The protein below binds the small molecule below.
Small molecule (SMILES): CC(=O)N[C@H]1[C@H](O[C@H]2[C@H](O)[C@@H](NC(C)=O)CO[C@@H]2CO)O[C@H](CO)[C@@H](O[C@@H]2O[C@H](CO)[C@@H](O)[C@H](O)[C@@H]2O)[C@@H]1O

Sequence of chain 36.E:
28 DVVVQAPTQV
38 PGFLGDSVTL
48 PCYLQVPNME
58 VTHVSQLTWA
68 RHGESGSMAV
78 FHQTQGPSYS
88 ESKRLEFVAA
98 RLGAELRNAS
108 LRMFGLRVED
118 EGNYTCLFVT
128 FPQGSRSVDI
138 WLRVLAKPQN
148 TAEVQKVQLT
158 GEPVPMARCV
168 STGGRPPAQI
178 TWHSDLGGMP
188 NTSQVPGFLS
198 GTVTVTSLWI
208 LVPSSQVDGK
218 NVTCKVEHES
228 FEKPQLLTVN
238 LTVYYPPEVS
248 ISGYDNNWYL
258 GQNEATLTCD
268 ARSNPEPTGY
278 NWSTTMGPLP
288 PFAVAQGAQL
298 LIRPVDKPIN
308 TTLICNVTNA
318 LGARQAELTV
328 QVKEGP

Binding-site contacts:
Ligand atom C8 contacts residue GLY216 of chain 36.E at 2.1 Å.
Ligand atom C7 contacts residue NAG1 of chain 36.I at 4.4 Å.
Ligand atom C2 contacts residue GLY216 of chain 36.E at 3.9 Å.
Ligand atom C4 contacts residue ASN237 of chain 36.E at 4.3 Å.
Ligand atom O7 contacts residue ASN237 of chain 36.E at 3.8 Å.
Ligand atom C2 contacts residue ASN237 of chain 36.E at 2.6 Å.
Ligand atom C1 contacts residue GLY216 of chain 36.E at 4.3 Å.
Ligand atom O7 contacts residue ASN218 of chain 36.E at 3.5 Å (h-bond).
Ligand atom O6 contacts residue ASN237 of chain 36.E at 4.4 Å.
Ligand atom C7 contacts residue ASN237 of chain 36.E at 3.7 Å.
Ligand atom O7 contacts residue NAG1 of chain 36.I at 3.7 Å.
Ligand atom C8 contacts residue LYS217 of chain 36.E at 3.9 Å.
Ligand atom C7 contacts residue GLY216 of chain 36.E at 2.7 Å.
Ligand atom N2 contacts residue ASN237 of chain 36.E at 3.1 Å (h-bond).
Ligand atom C8 contacts residue NAG1 of chain 36.I at 4.3 Å.
Ligand atom C5 contacts residue ASN237 of chain 36.E at 3.6 Å.
Ligand atom N2 contacts residue GLY216 of chain 36.E at 2.6 Å (h-bond).
Ligand atom O7 contacts residue GLY216 of chain 36.E at 3.9 Å.
Ligand atom C7 contacts residue ASN218 of chain 36.E at 3.4 Å.
Ligand atom C3 contacts residue ASN237 of chain 36.E at 3.9 Å.
Ligand atom C8 contacts residue ASN218 of chain 36.E at 2.8 Å.
Ligand atom C1 contacts residue ASN237 of chain 36.E at 1.4 Å.
Ligand atom N2 contacts residue ASN218 of chain 36.E at 4.4 Å.
Ligand atom O5 contacts residue ASN237 of chain 36.E at 2.3 Å (h-bond).